Binding-site contacts:
Ligand atom O contacts residue SER196 of chain 1.B at 3.5 Å.
Ligand atom CAB contacts residue PRO38 of chain 1.B at 3.8 Å (hydrophobic).
Ligand atom CAP contacts residue HIS44 of chain 1.B at 3.8 Å.
Ligand atom C contacts residue SER196 of chain 1.B at 3.6 Å.
Ligand atom CAO contacts residue MET195 of chain 1.B at 3.1 Å (hydrophobic).
Ligand atom OAG contacts residue MET40 of chain 1.B at 3.7 Å.
Ligand atom CAC contacts residue VAL139 of chain 1.B at 3.9 Å (hydrophobic).
Ligand atom CAV contacts residue HIS47 of chain 1.B at 3.6 Å.
Ligand atom CAQ contacts residue HIS47 of chain 1.B at 3.8 Å.
Ligand atom OAG contacts residue HIS47 of chain 1.B at 3.8 Å.
Ligand atom CAC contacts residue GLN164 of chain 1.B at 3.6 Å.
Ligand atom CAA contacts residue LEU50 of chain 1.B at 3.9 Å (hydrophobic).
Ligand atom CAP contacts residue GLY46 of chain 1.B at 3.7 Å.
Ligand atom N contacts residue HIS44 of chain 1.B at 3.6 Å (h-bond).
Ligand atom OAT contacts residue VAL187 of chain 1.B at 3.3 Å (h-bond).
Ligand atom CAA contacts residue GLY158 of chain 1.B at 3.7 Å.
Ligand atom OAF contacts residue HIS47 of chain 1.B at 3.0 Å (h-bond).
Ligand atom CAA contacts residue GLY46 of chain 1.B at 3.8 Å.
Ligand atom CAA contacts residue PRO185 of chain 1.B at 3.5 Å (hydrophobic).
Ligand atom O contacts residue SER197 of chain 1.B at 3.1 Å (h-bond).
Ligand atom C contacts residue HIS44 of chain 1.B at 3.5 Å.
Ligand atom CAO contacts residue HIS44 of chain 1.B at 3.7 Å.
Ligand atom CA contacts residue MET195 of chain 1.B at 3.7 Å (hydrophobic).
Ligand atom CAW contacts residue GLY46 of chain 1.B at 3.5 Å.
Ligand atom CAN contacts residue MET195 of chain 1.B at 3.9 Å (hydrophobic).
Ligand atom C contacts residue SER197 of chain 1.B at 3.7 Å.
Ligand atom OXT contacts residue HIS44 of chain 1.B at 2.5 Å (h-bond).
Ligand atom OXT contacts residue SER197 of chain 1.B at 3.9 Å.
Ligand atom CAA contacts residue VAL184 of chain 1.B at 3.8 Å (hydrophobic).
Ligand atom CAJ contacts residue PRO38 of chain 1.B at 3.8 Å (hydrophobic).
Ligand atom CAD contacts residue VAL142 of chain 1.B at 3.8 Å (hydrophobic).
Ligand atom CBB contacts residue HIS44 of chain 1.B at 3.5 Å.
Ligand atom CAL contacts residue MET40 of chain 1.B at 3.6 Å (hydrophobic).
Ligand atom CAK contacts residue GLN164 of chain 1.B at 3.8 Å.
Ligand atom OAT contacts residue GLY46 of chain 1.B at 3.3 Å.
Ligand atom OXT contacts residue HIS47 of chain 1.B at 3.8 Å.
Ligand atom CAN contacts residue THR186 of chain 1.B at 3.9 Å.
Ligand atom CAZ contacts residue HIS47 of chain 1.B at 3.9 Å.
Ligand atom CAJ contacts residue MET40 of chain 1.B at 3.8 Å (hydrophobic).
Ligand atom CBA contacts residue HIS44 of chain 1.B at 3.6 Å.

The protein below binds the small molecule below.
Small molecule (SMILES): COc1ccc2c(c1)cc(C(=O)NS(=O)(=O)c1ccc(C(C)(C)C)cc1)n2CC(=O)O

Sequence of chain 1.B:
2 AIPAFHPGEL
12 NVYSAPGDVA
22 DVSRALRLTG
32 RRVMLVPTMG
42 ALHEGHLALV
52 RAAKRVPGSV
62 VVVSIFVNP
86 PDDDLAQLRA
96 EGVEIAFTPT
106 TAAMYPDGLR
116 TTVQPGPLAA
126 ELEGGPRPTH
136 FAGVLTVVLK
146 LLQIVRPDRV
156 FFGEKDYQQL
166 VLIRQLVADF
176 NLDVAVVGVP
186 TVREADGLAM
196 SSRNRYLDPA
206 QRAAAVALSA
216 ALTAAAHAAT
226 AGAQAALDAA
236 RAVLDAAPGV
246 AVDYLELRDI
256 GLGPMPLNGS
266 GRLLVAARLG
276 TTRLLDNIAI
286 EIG